Binding-site contacts:
Ligand atom C34 contacts residue TRP285 of chain 1.A at 3.6 Å (hydrophobic).
Ligand atom C41 contacts residue TRP285 of chain 1.A at 3.6 Å (hydrophobic).
Ligand atom C06 contacts residue TYR123 of chain 1.A at 3.1 Å (hydrophobic).
Ligand atom C20 contacts residue ASP73 of chain 1.A at 3.6 Å.
Ligand atom C22 contacts residue TRP285 of chain 1.A at 3.7 Å (hydrophobic).
Ligand atom C03 contacts residue PHE337 of chain 1.A at 3.8 Å (hydrophobic).
Ligand atom C04 contacts residue PHE337 of chain 1.A at 3.3 Å (hydrophobic).
Ligand atom C03 contacts residue PHE296 of chain 1.A at 3.3 Å (hydrophobic).
Ligand atom C26 contacts residue TYR340 of chain 1.A at 3.2 Å (hydrophobic).
Ligand atom C33 contacts residue GLU291 of chain 1.A at 3.5 Å.
Ligand atom C18 contacts residue TYR340 of chain 1.A at 3.5 Å (hydrophobic).
Ligand atom C20 contacts residue TYR123 of chain 1.A at 3.7 Å (hydrophobic).
Ligand atom N16 contacts residue PHE294 of chain 1.A at 3.9 Å.
Ligand atom C19 contacts residue TRP285 of chain 1.A at 3.7 Å (hydrophobic).
Ligand atom C32 contacts residue SER292 of chain 1.A at 3.3 Å.
Ligand atom C26 contacts residue GLY341 of chain 1.A at 3.8 Å.
Ligand atom C17 contacts residue TRP285 of chain 1.A at 3.5 Å (hydrophobic).
Ligand atom C14 contacts residue TYR336 of chain 1.A at 3.2 Å (hydrophobic).
Ligand atom C19 contacts residue TYR123 of chain 1.A at 3.5 Å (hydrophobic).
Ligand atom O01 contacts residue VAL293 of chain 1.A at 3.0 Å.
Ligand atom C05 contacts residue PHE337 of chain 1.A at 3.3 Å (hydrophobic).
Ligand atom C28 contacts residue LEU75 of chain 1.A at 3.6 Å (hydrophobic).
Ligand atom C21 contacts residue TYR71 of chain 1.A at 3.5 Å (hydrophobic).
Ligand atom C34 contacts residue GLU291 of chain 1.A at 3.8 Å.
Ligand atom C11 contacts residue GLY120 of chain 1.A at 3.8 Å.
Ligand atom C35 contacts residue TRP285 of chain 1.A at 3.5 Å (hydrophobic).
Ligand atom C15 contacts residue TYR336 of chain 1.A at 3.0 Å (hydrophobic).
Ligand atom C11 contacts residue GLU201 of chain 1.A at 3.5 Å.
Ligand atom C09 contacts residue GLY120 of chain 1.A at 3.7 Å.
Ligand atom O01 contacts residue PHE337 of chain 1.A at 3.6 Å.
Ligand atom C19 contacts residue TYR340 of chain 1.A at 3.7 Å (hydrophobic).
Ligand atom O12 contacts residue TRP85 of chain 1.A at 3.8 Å.
Ligand atom O01 contacts residue PHE294 of chain 1.A at 2.4 Å (h-bond).
Ligand atom O10 contacts residue GLY120 of chain 1.A at 3.4 Å (h-bond).
Ligand atom C20 contacts residue TYR340 of chain 1.A at 3.6 Å (hydrophobic).
Ligand atom C02 contacts residue PHE294 of chain 1.A at 3.1 Å (hydrophobic).
Ligand atom C33 contacts residue LEU288 of chain 1.A at 3.8 Å (hydrophobic).
Ligand atom C25 contacts residue TYR340 of chain 1.A at 3.5 Å (hydrophobic).
Ligand atom O10 contacts residue SER202 of chain 1.A at 3.4 Å (h-bond).
Ligand atom C27 contacts residue TYR340 of chain 1.A at 3.6 Å (hydrophobic).

Sequence of chain 1.A:
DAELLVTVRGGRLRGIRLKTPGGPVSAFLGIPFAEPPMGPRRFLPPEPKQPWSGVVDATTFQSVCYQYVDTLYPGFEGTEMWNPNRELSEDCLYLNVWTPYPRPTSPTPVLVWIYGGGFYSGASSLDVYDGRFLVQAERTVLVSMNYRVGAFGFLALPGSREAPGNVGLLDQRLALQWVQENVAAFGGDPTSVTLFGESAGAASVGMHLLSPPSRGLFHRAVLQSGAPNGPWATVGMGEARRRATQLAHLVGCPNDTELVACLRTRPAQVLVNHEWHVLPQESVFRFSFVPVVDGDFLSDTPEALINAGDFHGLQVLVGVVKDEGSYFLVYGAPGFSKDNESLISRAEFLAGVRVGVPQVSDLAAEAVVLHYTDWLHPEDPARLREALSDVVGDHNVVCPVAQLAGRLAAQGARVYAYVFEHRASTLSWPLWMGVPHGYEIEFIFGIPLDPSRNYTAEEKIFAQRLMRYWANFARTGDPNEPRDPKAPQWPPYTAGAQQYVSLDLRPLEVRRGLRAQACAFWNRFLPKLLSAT

A small-molecule ligand and the protein it binds are described below.
Small molecule (SMILES): O=C(/C=C/C=C/c1ccc2c(c1)OCO2)NCCCCCC[PH](c1ccccc1)(c1ccccc1)c1ccccc1